The protein below binds the small molecule below.
Small molecule (SMILES): CCCCCCCCCCCC[N+](C)(C)CCCS(=O)(=O)O

Sequence of chain 1.A:
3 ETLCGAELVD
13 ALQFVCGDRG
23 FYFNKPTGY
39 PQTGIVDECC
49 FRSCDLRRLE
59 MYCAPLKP

Binding-site contacts:
Ligand atom C10 contacts residue VAL11 of chain 1.A at 4.3 Å (hydrophobic).
Ligand atom C2 contacts residue PHE25 of chain 1.A at 4.2 Å (hydrophobic).
Ligand atom S1 contacts residue TYR24 of chain 1.A at 3.8 Å.
Ligand atom O1S contacts residue TYR24 of chain 1.A at 3.9 Å.
Ligand atom O3S contacts residue TYR24 of chain 1.A at 3.7 Å.
Ligand atom C8 contacts residue VAL11 of chain 1.A at 4.5 Å (hydrophobic).
Ligand atom C12 contacts residue PHE25 of chain 1.A at 4.2 Å (hydrophobic).
Ligand atom O2S contacts residue TYR24 of chain 1.A at 3.3 Å.
Ligand atom C7 contacts residue VAL11 of chain 1.A at 4.2 Å (hydrophobic).
Ligand atom O3S contacts residue ASN26 of chain 1.A at 2.8 Å (h-bond).
Ligand atom C11 contacts residue PHE25 of chain 1.A at 4.3 Å (hydrophobic).
Ligand atom C3 contacts residue ASN26 of chain 1.A at 3.9 Å.
Ligand atom C1 contacts residue ASN26 of chain 1.A at 4.0 Å.
Ligand atom C9 contacts residue VAL11 of chain 1.A at 4.3 Å (hydrophobic).
Ligand atom C13 contacts residue PHE25 of chain 1.A at 3.7 Å (hydrophobic).
Ligand atom O2S contacts residue PHE25 of chain 1.A at 3.1 Å (h-bond).
Ligand atom S1 contacts residue PHE25 of chain 1.A at 3.8 Å.
Ligand atom S1 contacts residue ASN26 of chain 1.A at 4.3 Å.
Ligand atom C7 contacts residue GLN15 of chain 1.A at 4.4 Å.
Ligand atom C10 contacts residue PHE25 of chain 1.A at 4.0 Å (hydrophobic).
Ligand atom C2 contacts residue ASN26 of chain 1.A at 4.2 Å.
Ligand atom O3S contacts residue PHE25 of chain 1.A at 3.2 Å (h-bond).
Ligand atom C14 contacts residue PHE25 of chain 1.A at 4.4 Å (hydrophobic).